Sequence of chain 1.A:
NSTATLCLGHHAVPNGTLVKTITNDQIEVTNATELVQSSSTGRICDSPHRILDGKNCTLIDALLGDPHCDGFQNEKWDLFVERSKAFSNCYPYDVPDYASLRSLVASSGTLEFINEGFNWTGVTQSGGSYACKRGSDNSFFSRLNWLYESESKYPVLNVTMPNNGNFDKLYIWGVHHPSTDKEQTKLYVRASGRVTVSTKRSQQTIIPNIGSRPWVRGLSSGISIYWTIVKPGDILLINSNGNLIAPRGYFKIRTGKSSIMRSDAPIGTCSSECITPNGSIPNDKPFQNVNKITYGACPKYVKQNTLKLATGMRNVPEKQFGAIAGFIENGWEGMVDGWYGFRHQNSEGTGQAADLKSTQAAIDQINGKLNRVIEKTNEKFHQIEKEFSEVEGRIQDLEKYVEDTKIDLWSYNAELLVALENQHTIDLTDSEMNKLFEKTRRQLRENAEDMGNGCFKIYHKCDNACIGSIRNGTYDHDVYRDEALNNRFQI

Binding-site contacts:
Ligand atom C6 contacts residue THR320 of chain 1.A at 4.5 Å.
Ligand atom C5 contacts residue NAG1 of chain 1.S at 3.9 Å.
Ligand atom C5 contacts residue ASN40 of chain 1.A at 3.6 Å.
Ligand atom O6 contacts residue NAG1 of chain 1.S at 2.3 Å (h-bond).
Ligand atom O5 contacts residue THR320 of chain 1.A at 3.4 Å (h-bond).
Ligand atom O5 contacts residue NAG1 of chain 1.S at 3.3 Å (h-bond).
Ligand atom C2 contacts residue ASN40 of chain 1.A at 2.5 Å.
Ligand atom O6 contacts residue LEU383 of chain 1.A at 3.4 Å.
Ligand atom C8 contacts residue THR42 of chain 1.A at 4.0 Å.
Ligand atom C3 contacts residue ASN40 of chain 1.A at 3.9 Å.
Ligand atom C1 contacts residue THR320 of chain 1.A at 3.6 Å.
Ligand atom O7 contacts residue NAG1 of chain 1.U at 2.7 Å (h-bond).
Ligand atom C6 contacts residue NAG1 of chain 1.S at 3.4 Å.
Ligand atom C5 contacts residue THR320 of chain 1.A at 4.5 Å.
Ligand atom C6 contacts residue THR42 of chain 1.A at 4.5 Å.
Ligand atom C6 contacts residue LEU383 of chain 1.A at 4.0 Å (hydrophobic).
Ligand atom C7 contacts residue NAG1 of chain 1.U at 4.0 Å.
Ligand atom O5 contacts residue ASN40 of chain 1.A at 2.3 Å (h-bond).
Ligand atom N2 contacts residue ASN40 of chain 1.A at 3.1 Å (h-bond).
Ligand atom C1 contacts residue ASN40 of chain 1.A at 1.4 Å.
Ligand atom C4 contacts residue ASN40 of chain 1.A at 4.2 Å.
Ligand atom C7 contacts residue ASN40 of chain 1.A at 4.1 Å.

The protein below binds the small molecule below.
Small molecule (SMILES): CC(=O)N[C@H]1[C@H](O[C@H]2[C@H](O)[C@@H](NC(C)=O)CO[C@@H]2CO)O[C@H](CO)[C@@H](O[C@@H]2O[C@H](CO)[C@@H](O)[C@H](O)[C@@H]2O)[C@@H]1O